The protein below binds the small molecule below.
Small molecule (SMILES): N[C@@]1(O)CC=C([N+](=O)[O-])C=C1C(=O)O

Sequence of chain 1.F:
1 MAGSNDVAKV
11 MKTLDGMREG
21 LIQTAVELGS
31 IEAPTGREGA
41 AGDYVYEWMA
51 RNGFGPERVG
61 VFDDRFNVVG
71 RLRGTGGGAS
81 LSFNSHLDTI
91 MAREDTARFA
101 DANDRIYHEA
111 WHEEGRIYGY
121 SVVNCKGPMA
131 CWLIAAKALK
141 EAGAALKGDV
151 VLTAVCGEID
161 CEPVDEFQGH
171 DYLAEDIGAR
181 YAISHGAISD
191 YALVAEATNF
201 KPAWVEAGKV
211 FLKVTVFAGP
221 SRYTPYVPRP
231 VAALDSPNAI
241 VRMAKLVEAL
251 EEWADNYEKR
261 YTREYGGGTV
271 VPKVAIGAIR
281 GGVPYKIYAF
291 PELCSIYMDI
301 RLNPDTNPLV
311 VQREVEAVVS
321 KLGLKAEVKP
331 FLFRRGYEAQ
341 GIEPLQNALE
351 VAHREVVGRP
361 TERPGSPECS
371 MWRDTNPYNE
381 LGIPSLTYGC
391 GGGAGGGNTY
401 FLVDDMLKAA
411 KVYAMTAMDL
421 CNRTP

Sequence of chain 1.C:
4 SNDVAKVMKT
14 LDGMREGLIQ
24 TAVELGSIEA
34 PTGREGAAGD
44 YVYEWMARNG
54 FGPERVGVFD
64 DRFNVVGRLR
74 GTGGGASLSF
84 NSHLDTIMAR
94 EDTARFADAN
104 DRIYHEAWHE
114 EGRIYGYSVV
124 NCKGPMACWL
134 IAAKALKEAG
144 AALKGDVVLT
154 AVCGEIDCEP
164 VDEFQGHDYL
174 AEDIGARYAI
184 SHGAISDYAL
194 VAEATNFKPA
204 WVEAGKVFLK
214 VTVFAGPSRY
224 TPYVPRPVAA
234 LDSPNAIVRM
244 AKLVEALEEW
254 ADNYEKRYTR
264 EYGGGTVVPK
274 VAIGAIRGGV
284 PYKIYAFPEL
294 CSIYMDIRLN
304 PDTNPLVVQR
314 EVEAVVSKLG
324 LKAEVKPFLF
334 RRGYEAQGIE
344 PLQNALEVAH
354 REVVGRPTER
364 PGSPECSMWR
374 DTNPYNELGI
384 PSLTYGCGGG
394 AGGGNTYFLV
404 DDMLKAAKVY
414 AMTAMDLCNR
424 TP

Binding-site contacts:
Ligand atom C01 contacts residue ZN1 of chain 1.O at 3.6 Å.
Ligand atom C05 contacts residue TYR223 of chain 1.F at 3.9 Å (hydrophobic).
Ligand atom N13 contacts residue GLU158 of chain 1.C at 3.0 Å (salt-bridge).
Ligand atom C02 contacts residue GLU158 of chain 1.C at 3.8 Å.
Ligand atom N07 contacts residue TYR223 of chain 1.F at 3.7 Å.
Ligand atom O14 contacts residue GLU196 of chain 1.C at 3.7 Å.
Ligand atom N13 contacts residue TYR223 of chain 1.F at 3.9 Å.
Ligand atom C01 contacts residue GLU158 of chain 1.C at 3.6 Å.
Ligand atom O11 contacts residue ARG373 of chain 1.C at 3.9 Å.
Ligand atom O12 contacts residue MET371 of chain 1.C at 3.4 Å (h-bond).
Ligand atom O12 contacts residue ZN1 of chain 1.O at 4.0 Å.
Ligand atom C10 contacts residue ZN1 of chain 1.O at 3.5 Å.
Ligand atom N13 contacts residue ARG373 of chain 1.C at 4.0 Å.
Ligand atom C01 contacts residue ASN124 of chain 1.C at 4.0 Å.
Ligand atom C05 contacts residue ASN124 of chain 1.C at 3.6 Å.
Ligand atom C06 contacts residue ZN1 of chain 1.O at 3.9 Å.
Ligand atom N13 contacts residue GLU196 of chain 1.C at 4.1 Å.
Ligand atom O11 contacts residue ALA394 of chain 1.C at 3.5 Å.
Ligand atom C02 contacts residue TYR223 of chain 1.F at 3.9 Å (hydrophobic).
Ligand atom C03 contacts residue ASP160 of chain 1.C at 3.8 Å.
Ligand atom C10 contacts residue ARG373 of chain 1.C at 3.4 Å.
Ligand atom C10 contacts residue ASN124 of chain 1.C at 3.8 Å.
Ligand atom O14 contacts residue GLU158 of chain 1.C at 2.8 Å (salt-bridge).
Ligand atom O12 contacts residue ARG373 of chain 1.C at 2.4 Å (salt-bridge).
Ligand atom O14 contacts residue ASN124 of chain 1.C at 3.3 Å (h-bond).
Ligand atom O11 contacts residue ZN1 of chain 1.O at 3.4 Å.
Ligand atom C06 contacts residue ASN124 of chain 1.C at 3.6 Å.
Ligand atom C04 contacts residue TYR223 of chain 1.F at 3.9 Å (hydrophobic).
Ligand atom N13 contacts residue ZN1 of chain 1.O at 3.9 Å.
Ligand atom O11 contacts residue ASN124 of chain 1.C at 3.2 Å (h-bond).
Ligand atom N13 contacts residue TRP372 of chain 1.C at 3.3 Å (h-bond).
Ligand atom O08 contacts residue ILE90 of chain 1.C at 3.3 Å.
Ligand atom C02 contacts residue ILE159 of chain 1.C at 4.1 Å (hydrophobic).
Ligand atom C02 contacts residue ASP160 of chain 1.C at 3.5 Å.
Ligand atom O09 contacts residue TYR288 of chain 1.F at 3.1 Å.
Ligand atom O11 contacts residue GLU196 of chain 1.C at 4.1 Å.
Ligand atom O14 contacts residue HIS86 of chain 1.C at 3.3 Å (h-bond).
Ligand atom O09 contacts residue TYR223 of chain 1.F at 3.1 Å.
Ligand atom O14 contacts residue ZN1 of chain 1.O at 2.4 Å.
Ligand atom C03 contacts residue TYR223 of chain 1.F at 3.7 Å (hydrophobic).